Sequence of chain 17.H:
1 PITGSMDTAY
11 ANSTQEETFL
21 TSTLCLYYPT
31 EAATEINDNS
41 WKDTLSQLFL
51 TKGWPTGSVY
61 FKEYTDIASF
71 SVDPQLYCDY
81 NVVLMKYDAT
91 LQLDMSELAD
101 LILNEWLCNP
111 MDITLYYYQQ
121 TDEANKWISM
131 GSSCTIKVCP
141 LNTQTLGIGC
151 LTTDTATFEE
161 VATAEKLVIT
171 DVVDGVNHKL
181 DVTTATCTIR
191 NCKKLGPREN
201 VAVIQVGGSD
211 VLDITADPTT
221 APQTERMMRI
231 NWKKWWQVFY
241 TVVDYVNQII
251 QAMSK

The small molecule below binds the protein below.
Small molecule (SMILES): CC(=O)N[C@H]1[C@H](O[C@H]2[C@H](O)[C@@H](NC(C)=O)CO[C@@H]2CO)O[C@H](CO)[C@@H](O)[C@@H]1O

Binding-site contacts:
Ligand atom C2 contacts residue ASN12 of chain 17.H at 3.2 Å.
Ligand atom C7 contacts residue ASN12 of chain 17.H at 3.9 Å.
Ligand atom O7 contacts residue ASN12 of chain 17.H at 3.7 Å.
Ligand atom C1 contacts residue ASN12 of chain 17.H at 2.2 Å.
Ligand atom N2 contacts residue ASN12 of chain 17.H at 3.8 Å.
Ligand atom O5 contacts residue ASN12 of chain 17.H at 2.7 Å (h-bond).
Ligand atom C5 contacts residue ASN12 of chain 17.H at 4.1 Å.